Binding-site contacts:
Ligand atom C6 contacts residue ARG84 of chain 1.A at 3.5 Å.
Ligand atom C5' contacts residue ASN74 of chain 1.A at 3.1 Å.
Ligand atom OP1 contacts residue THR148 of chain 1.A at 2.5 Å (h-bond).
Ligand atom C5' contacts residue TRP105 of chain 1.A at 3.5 Å (hydrophobic).
Ligand atom N2 contacts residue ARG84 of chain 1.A at 3.0 Å (salt-bridge).
Ligand atom O4' contacts residue GLY2 of chain 1.A at 3.2 Å.
Ligand atom N2 contacts residue ARG3 of chain 1.A at 3.5 Å (salt-bridge).
Ligand atom N3 contacts residue TRP66 of chain 1.A at 3.4 Å.
Ligand atom N3 contacts residue ARG3 of chain 1.A at 3.3 Å (salt-bridge).
Ligand atom OP2 contacts residue HIS159 of chain 1.A at 2.7 Å (h-bond).
Ligand atom C2 contacts residue TRP66 of chain 1.A at 3.4 Å (hydrophobic).
Ligand atom O5' contacts residue LYS112 of chain 1.A at 3.5 Å (salt-bridge).
Ligand atom N1 contacts residue TRP66 of chain 1.A at 3.5 Å.
Ligand atom OP1 contacts residue PHE86 of chain 1.A at 3.4 Å.
Ligand atom OP1 contacts residue ARG161 of chain 1.A at 2.9 Å (salt-bridge).
Ligand atom C1' contacts residue GLY208 of chain 1.A at 3.4 Å.
Ligand atom C4' contacts residue ASN74 of chain 1.A at 3.4 Å.
Ligand atom O4' contacts residue GLY208 of chain 1.A at 3.3 Å (h-bond).
Ligand atom N2 contacts residue VAL210 of chain 1.A at 3.1 Å.
Ligand atom P contacts residue HIS159 of chain 1.A at 3.2 Å.
Ligand atom OP1 contacts residue SER83 of chain 1.A at 2.7 Å (h-bond).
Ligand atom N3 contacts residue ARG84 of chain 1.A at 3.4 Å.
Ligand atom OP1 contacts residue LYS112 of chain 1.A at 2.9 Å (salt-bridge).
Ligand atom O3' contacts residue HIS159 of chain 1.A at 3.0 Å (h-bond).
Ligand atom N9 contacts residue TRP66 of chain 1.A at 3.5 Å.
Ligand atom N1 contacts residue LYS69 of chain 1.A at 3.4 Å.
Ligand atom OP2 contacts residue ARG76 of chain 1.A at 3.5 Å.
Ligand atom C5 contacts residue ARG84 of chain 1.A at 3.5 Å.
Ligand atom C5' contacts residue ASN74 of chain 1.A at 3.3 Å.
Ligand atom C1' contacts residue GLY2 of chain 1.A at 3.4 Å.
Ligand atom OP2 contacts residue ARG76 of chain 1.A at 2.9 Å (salt-bridge).
Ligand atom C6 contacts residue TRP66 of chain 1.A at 3.4 Å (hydrophobic).
Ligand atom C5 contacts residue TRP66 of chain 1.A at 3.5 Å (hydrophobic).
Ligand atom O3' contacts residue PHE86 of chain 1.A at 3.1 Å.
Ligand atom C4 contacts residue TRP66 of chain 1.A at 3.2 Å (hydrophobic).
Ligand atom OP1 contacts residue HIS159 of chain 1.A at 3.5 Å.
Ligand atom OP1 contacts residue ARG76 of chain 1.A at 2.9 Å (salt-bridge).
Ligand atom O4' contacts residue ARG3 of chain 1.A at 2.9 Å (salt-bridge).
Ligand atom N7 contacts residue ARG84 of chain 1.A at 3.5 Å (salt-bridge).
Ligand atom O3' contacts residue GLY208 of chain 1.A at 3.3 Å.

A protein and the small-molecule ligand that binds it are described below.
Small molecule (SMILES): Cc1cn([C@H]2C[C@H](O[P](=O)(O)OC[C@H]3O[C@@H](n4cc(C)c(=O)[nH]c4=O)C[C@@H]3O[P](=O)(O)OC[C@H]3O[C@@H](n4ccc(N)nc4=O)C[C@@H]3O)[C@@H](CO[P](=O)(O)O[C@H]3C[C@H](n4cnc5c(N)ncnc54)O[C@@H]3CO[P](=O)(O)O[C@H]3C[C@H](n4cnc5c(=O)nc(N)[nH]c54)O[C@@H]3CO[P](=O)(O)O[C@H]3C[C@H](n4ccc(N)nc4=O)O[C@@H]3CO[P](=O)(O)O[C@H]3C[C@H](n4cc(C)c(=O)[nH]c4=O)O[C@@H]3CO[P](=O)(O)O[C@H]3C[C@H](n4cnc5c(=O)nc(N)[nH]c54)O[C@@H]3CO[P](=O)(O)O[C@H]3C[C@H](n4cnc5c(=O)nc(N)[nH]c54)O[C@@H]3COP(=O)=O)O2)c(=O)[nH]c1=O

Sequence of chain 1.A:
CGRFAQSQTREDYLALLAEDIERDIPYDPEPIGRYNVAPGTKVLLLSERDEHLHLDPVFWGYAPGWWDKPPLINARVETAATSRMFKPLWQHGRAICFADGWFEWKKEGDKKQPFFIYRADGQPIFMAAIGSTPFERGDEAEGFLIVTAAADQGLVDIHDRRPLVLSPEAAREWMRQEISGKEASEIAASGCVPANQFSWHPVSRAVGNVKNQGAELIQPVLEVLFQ